Sequence of chain 1.C:
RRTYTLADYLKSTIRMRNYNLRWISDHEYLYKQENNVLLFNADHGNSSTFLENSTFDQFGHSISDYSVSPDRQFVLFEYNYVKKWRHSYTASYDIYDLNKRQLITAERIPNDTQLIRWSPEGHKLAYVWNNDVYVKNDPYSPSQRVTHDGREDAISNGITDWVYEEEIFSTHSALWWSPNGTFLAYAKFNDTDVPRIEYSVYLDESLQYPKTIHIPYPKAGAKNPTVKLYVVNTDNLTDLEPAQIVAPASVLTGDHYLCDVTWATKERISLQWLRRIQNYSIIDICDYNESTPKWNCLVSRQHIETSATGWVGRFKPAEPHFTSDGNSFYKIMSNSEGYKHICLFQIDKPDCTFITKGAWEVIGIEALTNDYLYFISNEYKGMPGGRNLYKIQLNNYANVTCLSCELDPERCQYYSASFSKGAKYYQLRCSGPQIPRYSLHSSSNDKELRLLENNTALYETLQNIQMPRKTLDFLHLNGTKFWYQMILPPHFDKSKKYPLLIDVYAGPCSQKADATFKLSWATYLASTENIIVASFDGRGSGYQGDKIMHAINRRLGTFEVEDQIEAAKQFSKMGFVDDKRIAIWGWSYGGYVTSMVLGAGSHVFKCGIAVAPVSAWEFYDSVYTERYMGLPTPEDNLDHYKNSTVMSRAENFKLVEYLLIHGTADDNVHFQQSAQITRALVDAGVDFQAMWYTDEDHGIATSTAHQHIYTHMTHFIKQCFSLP

This protein binds this small molecule.
Small molecule (SMILES): CC(=O)N[C@H]1[C@H](O[C@H]2[C@H](O)[C@@H](NC(C)=O)CO[C@@H]2CO)O[C@H](CO)[C@@H](O)[C@@H]1O

Binding-site contacts:
Ligand atom O6 contacts residue LYS267 of chain 1.C at 3.6 Å.
Ligand atom O7 contacts residue THR183 of chain 1.C at 4.1 Å.
Ligand atom O7 contacts residue ASN181 of chain 1.C at 2.5 Å (h-bond).
Ligand atom C1 contacts residue LYS267 of chain 1.C at 4.5 Å.
Ligand atom O5 contacts residue THR183 of chain 1.C at 3.9 Å.
Ligand atom C2 contacts residue ASN181 of chain 1.C at 2.4 Å.
Ligand atom N2 contacts residue THR183 of chain 1.C at 4.3 Å.
Ligand atom C8 contacts residue PHE184 of chain 1.C at 4.2 Å (hydrophobic).
Ligand atom C6 contacts residue LYS267 of chain 1.C at 4.3 Å.
Ligand atom C6 contacts residue GLU268 of chain 1.C at 3.5 Å.
Ligand atom C3 contacts residue THR183 of chain 1.C at 3.8 Å.
Ligand atom C1 contacts residue THR183 of chain 1.C at 3.4 Å.
Ligand atom C1 contacts residue ASN181 of chain 1.C at 1.4 Å.
Ligand atom C8 contacts residue ASN181 of chain 1.C at 4.3 Å.
Ligand atom C5 contacts residue ASN181 of chain 1.C at 3.6 Å.
Ligand atom N2 contacts residue ASN181 of chain 1.C at 2.9 Å (h-bond).
Ligand atom C8 contacts residue ASN234 of chain 1.C at 3.8 Å.
Ligand atom C2 contacts residue THR183 of chain 1.C at 4.0 Å.
Ligand atom C8 contacts residue TYR289 of chain 1.C at 3.6 Å (hydrophobic).
Ligand atom O5 contacts residue ASN181 of chain 1.C at 2.3 Å (h-bond).
Ligand atom O6 contacts residue GLU268 of chain 1.C at 3.6 Å.
Ligand atom O5 contacts residue LYS267 of chain 1.C at 3.9 Å.
Ligand atom C4 contacts residue ASN181 of chain 1.C at 4.2 Å.
Ligand atom C7 contacts residue ASN181 of chain 1.C at 3.0 Å.
Ligand atom C4 contacts residue THR183 of chain 1.C at 4.2 Å.
Ligand atom C3 contacts residue ASN181 of chain 1.C at 3.8 Å.
Ligand atom O7 contacts residue ASN234 of chain 1.C at 4.5 Å.
Ligand atom C5 contacts residue THR183 of chain 1.C at 3.6 Å.